Sequence of chain 1.B:
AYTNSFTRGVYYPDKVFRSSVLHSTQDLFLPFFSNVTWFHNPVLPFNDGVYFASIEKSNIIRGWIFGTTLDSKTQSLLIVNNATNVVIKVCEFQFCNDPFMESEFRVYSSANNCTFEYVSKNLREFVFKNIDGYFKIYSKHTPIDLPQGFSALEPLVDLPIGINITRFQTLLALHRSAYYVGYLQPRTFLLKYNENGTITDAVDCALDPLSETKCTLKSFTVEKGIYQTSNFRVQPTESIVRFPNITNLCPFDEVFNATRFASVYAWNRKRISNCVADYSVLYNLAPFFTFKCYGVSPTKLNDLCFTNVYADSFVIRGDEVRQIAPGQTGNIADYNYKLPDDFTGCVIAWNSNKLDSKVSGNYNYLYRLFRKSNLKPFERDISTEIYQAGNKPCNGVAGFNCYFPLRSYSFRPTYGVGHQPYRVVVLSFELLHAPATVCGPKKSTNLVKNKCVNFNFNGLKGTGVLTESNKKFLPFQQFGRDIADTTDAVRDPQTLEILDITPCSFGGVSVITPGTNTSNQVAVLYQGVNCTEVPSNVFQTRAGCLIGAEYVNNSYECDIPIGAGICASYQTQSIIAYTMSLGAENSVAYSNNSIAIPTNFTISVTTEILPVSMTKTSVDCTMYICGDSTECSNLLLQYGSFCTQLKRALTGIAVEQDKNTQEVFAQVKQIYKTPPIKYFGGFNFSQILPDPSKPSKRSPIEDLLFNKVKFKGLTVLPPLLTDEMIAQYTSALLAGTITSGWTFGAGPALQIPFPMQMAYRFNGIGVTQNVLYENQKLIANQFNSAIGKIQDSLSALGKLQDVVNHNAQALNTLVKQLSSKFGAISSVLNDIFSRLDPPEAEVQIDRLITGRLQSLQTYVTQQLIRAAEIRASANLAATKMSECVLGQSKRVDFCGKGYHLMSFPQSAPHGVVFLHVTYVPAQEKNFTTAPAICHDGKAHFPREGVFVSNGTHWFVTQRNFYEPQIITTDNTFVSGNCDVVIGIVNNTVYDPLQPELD

Binding-site contacts:
Ligand atom C7 contacts residue ASN160 of chain 1.B at 3.5 Å.
Ligand atom C3 contacts residue ASN160 of chain 1.B at 3.8 Å.
Ligand atom C1 contacts residue ASN160 of chain 1.B at 1.4 Å.
Ligand atom C2 contacts residue ASN160 of chain 1.B at 2.5 Å.
Ligand atom C4 contacts residue ASN160 of chain 1.B at 4.3 Å.
Ligand atom O6 contacts residue ASN159 of chain 1.B at 4.0 Å.
Ligand atom O5 contacts residue ASN160 of chain 1.B at 2.4 Å (h-bond).
Ligand atom O6 contacts residue ASN160 of chain 1.B at 4.4 Å.
Ligand atom C6 contacts residue ASN160 of chain 1.B at 4.4 Å.
Ligand atom N2 contacts residue ASN160 of chain 1.B at 2.9 Å (h-bond).
Ligand atom O7 contacts residue ASN160 of chain 1.B at 3.8 Å.
Ligand atom C5 contacts residue ASN160 of chain 1.B at 3.7 Å.

This protein binds this small molecule.
Small molecule (SMILES): CC(=O)N[C@@H]1[C@@H](O)[C@H](O)[C@@H](CO)O[C@H]1O